The small molecule below binds the protein below.
Small molecule (SMILES): CC(=O)N[C@H]1[C@H](O[C@H]2[C@H](O)[C@@H](NC(C)=O)CO[C@@H]2CO)O[C@H](CO)[C@@H](O)[C@@H]1O

Binding-site contacts:
Ligand atom C1 contacts residue ASN33 of chain 4.A at 4.3 Å.
Ligand atom O7 contacts residue ASN33 of chain 4.A at 2.9 Å (h-bond).
Ligand atom N2 contacts residue ASN33 of chain 4.A at 3.6 Å.
Ligand atom C2 contacts residue ASN33 of chain 4.A at 3.3 Å.
Ligand atom O5 contacts residue SER35 of chain 4.A at 3.4 Å (h-bond).
Ligand atom C3 contacts residue ASN33 of chain 4.A at 4.1 Å.
Ligand atom O7 contacts residue SER35 of chain 4.A at 4.3 Å.
Ligand atom C7 contacts residue ASN33 of chain 4.A at 3.5 Å.
Ligand atom C1 contacts residue SER35 of chain 4.A at 3.7 Å.
Ligand atom O3 contacts residue ASN33 of chain 4.A at 3.9 Å.
Ligand atom O6 contacts residue ALA36 of chain 4.A at 4.3 Å.

Sequence of chain 4.A:
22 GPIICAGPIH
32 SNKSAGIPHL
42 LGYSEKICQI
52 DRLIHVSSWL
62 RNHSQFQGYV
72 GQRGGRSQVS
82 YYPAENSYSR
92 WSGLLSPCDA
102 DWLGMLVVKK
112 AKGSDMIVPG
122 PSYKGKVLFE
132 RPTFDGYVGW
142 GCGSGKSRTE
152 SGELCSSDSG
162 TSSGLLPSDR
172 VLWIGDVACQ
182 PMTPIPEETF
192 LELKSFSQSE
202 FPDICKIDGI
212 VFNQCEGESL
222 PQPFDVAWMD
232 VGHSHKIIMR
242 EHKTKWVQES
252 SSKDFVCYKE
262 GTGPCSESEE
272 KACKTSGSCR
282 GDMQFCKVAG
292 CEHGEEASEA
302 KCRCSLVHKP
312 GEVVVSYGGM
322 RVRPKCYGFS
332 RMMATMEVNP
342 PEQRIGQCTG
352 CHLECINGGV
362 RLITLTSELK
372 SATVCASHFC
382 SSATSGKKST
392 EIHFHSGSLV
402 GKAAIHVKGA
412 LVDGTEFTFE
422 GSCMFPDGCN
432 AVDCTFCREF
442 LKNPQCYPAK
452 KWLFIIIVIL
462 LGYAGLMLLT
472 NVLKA